The small molecule below binds the protein below.
Small molecule (SMILES): C#CCNC[C@H]1O[C@@H](n2cnc3c(N)ncnc32)[C@H](O)[C@@H]1O

Sequence of chain 4.A:
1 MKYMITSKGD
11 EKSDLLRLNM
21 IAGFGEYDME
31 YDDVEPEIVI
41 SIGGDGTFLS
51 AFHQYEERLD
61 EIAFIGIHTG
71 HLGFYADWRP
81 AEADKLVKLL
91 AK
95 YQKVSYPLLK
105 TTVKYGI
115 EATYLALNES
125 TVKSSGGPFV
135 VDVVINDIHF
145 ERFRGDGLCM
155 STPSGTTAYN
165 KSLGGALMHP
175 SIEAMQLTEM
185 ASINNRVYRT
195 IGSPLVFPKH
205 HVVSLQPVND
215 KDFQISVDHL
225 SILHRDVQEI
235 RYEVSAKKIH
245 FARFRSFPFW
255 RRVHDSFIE

Binding-site contacts:
Ligand atom C1 contacts residue TYR163 of chain 4.A at 3.6 Å (hydrophobic).
Ligand atom C12 contacts residue LEU49 of chain 4.A at 3.8 Å (hydrophobic).
Ligand atom N1 contacts residue TYR163 of chain 4.A at 4.0 Å.
Ligand atom C4 contacts residue ILE187 of chain 1.A at 3.5 Å (hydrophobic).
Ligand atom O3 contacts residue ASN122 of chain 4.A at 3.8 Å.
Ligand atom C13 contacts residue GLY46 of chain 4.A at 3.5 Å.
Ligand atom O2 contacts residue ASP222 of chain 4.A at 4.0 Å.
Ligand atom C7 contacts residue TYR163 of chain 4.A at 3.7 Å (hydrophobic).
Ligand atom C1 contacts residue ALA185 of chain 1.A at 3.9 Å (hydrophobic).
Ligand atom C3 contacts residue TYR163 of chain 4.A at 3.9 Å (hydrophobic).
Ligand atom C12 contacts residue GLY46 of chain 4.A at 3.7 Å.
Ligand atom O1 contacts residue A3N1 of chain 4.D at 3.5 Å.
Ligand atom C13 contacts residue A3N1 of chain 4.D at 3.3 Å.
Ligand atom N2 contacts residue TYR163 of chain 4.A at 3.5 Å (h-bond).
Ligand atom N6 contacts residue ALA185 of chain 1.A at 3.1 Å (h-bond).
Ligand atom O3 contacts residue TYR163 of chain 4.A at 3.2 Å (h-bond).
Ligand atom O2 contacts residue ASN122 of chain 4.A at 3.1 Å (h-bond).
Ligand atom C4 contacts residue ALA162 of chain 4.A at 4.0 Å (hydrophobic).
Ligand atom C1 contacts residue SER166 of chain 4.A at 4.0 Å.
Ligand atom C4 contacts residue SER166 of chain 4.A at 2.9 Å.
Ligand atom C6 contacts residue A3N1 of chain 4.D at 3.9 Å.
Ligand atom N6 contacts residue TYR163 of chain 4.A at 3.7 Å.
Ligand atom N1 contacts residue ALA185 of chain 1.A at 3.8 Å.
Ligand atom C11 contacts residue LEU49 of chain 4.A at 3.9 Å (hydrophobic).
Ligand atom N6 contacts residue GLY149 of chain 1.A at 3.9 Å.
Ligand atom N5 contacts residue A3N1 of chain 4.D at 3.3 Å.
Ligand atom N1 contacts residue ILE187 of chain 1.A at 3.2 Å.
Ligand atom O2 contacts residue GLU123 of chain 4.A at 2.5 Å (salt-bridge).
Ligand atom C12 contacts residue A3N1 of chain 4.D at 3.8 Å.
Ligand atom O3 contacts residue GLU123 of chain 4.A at 2.6 Å (salt-bridge).
Ligand atom N2 contacts residue ALA162 of chain 4.A at 3.8 Å.
Ligand atom O3 contacts residue ALA162 of chain 4.A at 3.0 Å.
Ligand atom C4 contacts residue TYR163 of chain 4.A at 3.8 Å (hydrophobic).
Ligand atom C1 contacts residue ILE187 of chain 1.A at 3.8 Å (hydrophobic).
Ligand atom N1 contacts residue SER166 of chain 4.A at 2.7 Å (h-bond).
Ligand atom C8 contacts residue GLU123 of chain 4.A at 3.1 Å.
Ligand atom N6 contacts residue ASP150 of chain 1.A at 3.2 Å (salt-bridge).
Ligand atom C11 contacts residue GLY46 of chain 4.A at 4.0 Å.
Ligand atom C2 contacts residue TYR163 of chain 4.A at 3.6 Å (hydrophobic).
Ligand atom C7 contacts residue GLU123 of chain 4.A at 3.4 Å.

Sequence of chain 1.A:
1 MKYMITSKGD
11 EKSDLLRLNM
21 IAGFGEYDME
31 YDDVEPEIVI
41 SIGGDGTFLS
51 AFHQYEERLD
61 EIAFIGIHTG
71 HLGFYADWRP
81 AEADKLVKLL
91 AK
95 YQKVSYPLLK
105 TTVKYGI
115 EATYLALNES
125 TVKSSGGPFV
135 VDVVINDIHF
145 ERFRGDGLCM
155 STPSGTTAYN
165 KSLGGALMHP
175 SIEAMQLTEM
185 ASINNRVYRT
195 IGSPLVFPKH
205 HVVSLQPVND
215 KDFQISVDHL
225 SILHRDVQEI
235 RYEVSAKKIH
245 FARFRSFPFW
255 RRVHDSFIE